Binding-site contacts:
Ligand atom C contacts residue ASP243 of chain 42.B at 3.5 Å.
Ligand atom O contacts residue GLU39 of chain 42.B at 3.0 Å (salt-bridge).
Ligand atom C contacts residue ARG29 of chain 42.B at 3.9 Å.
Ligand atom CD1 contacts residue ARG35 of chain 42.B at 4.0 Å.
Ligand atom CD1 contacts residue ARG36 of chain 42.B at 3.6 Å.
Ligand atom CG1 contacts residue ARG36 of chain 42.B at 4.0 Å.
Ligand atom CD contacts residue GLU39 of chain 42.B at 3.2 Å.
Ligand atom OE1 contacts residue GLU39 of chain 42.B at 3.1 Å (salt-bridge).
Ligand atom OE1 contacts residue ARG36 of chain 42.B at 2.9 Å (salt-bridge).
Ligand atom CG contacts residue ARG36 of chain 42.B at 3.8 Å.
Ligand atom CA contacts residue ASP243 of chain 42.B at 3.6 Å.
Ligand atom CA contacts residue ASP243 of chain 42.B at 3.5 Å.
Ligand atom O contacts residue ILE25 of chain 42.B at 3.8 Å.
Ligand atom CD1 contacts residue LEU40 of chain 42.B at 3.6 Å (hydrophobic).
Ligand atom N contacts residue PRO43 of chain 42.B at 4.0 Å.
Ligand atom N contacts residue ASP243 of chain 42.B at 2.6 Å (salt-bridge).
Ligand atom CG2 contacts residue ARG36 of chain 42.B at 4.1 Å.
Ligand atom CD2 contacts residue LEU40 of chain 42.B at 4.1 Å (hydrophobic).
Ligand atom C contacts residue ARG35 of chain 42.B at 3.9 Å.
Ligand atom N contacts residue ASP243 of chain 42.B at 3.2 Å (salt-bridge).
Ligand atom O contacts residue ARG35 of chain 42.B at 4.0 Å.
Ligand atom O contacts residue ARG29 of chain 42.B at 3.2 Å (salt-bridge).
Ligand atom CG2 contacts residue PRO43 of chain 42.B at 3.8 Å (hydrophobic).
Ligand atom C contacts residue ASP243 of chain 42.B at 3.8 Å.
Ligand atom C contacts residue GLU39 of chain 42.B at 3.6 Å.
Ligand atom CB contacts residue ARG36 of chain 42.B at 3.4 Å.
Ligand atom OE1 contacts residue PHE37 of chain 42.B at 3.7 Å.
Ligand atom CD contacts residue ARG36 of chain 42.B at 3.7 Å.
Ligand atom CD1 contacts residue ARG29 of chain 42.B at 3.5 Å.
Ligand atom CB contacts residue ASP243 of chain 42.B at 4.0 Å.
Ligand atom N contacts residue ARG35 of chain 42.B at 4.0 Å.
Ligand atom O contacts residue ARG35 of chain 42.B at 2.7 Å (salt-bridge).
Ligand atom CG1 contacts residue ASP243 of chain 42.B at 3.2 Å.
Ligand atom CA contacts residue ARG29 of chain 42.B at 4.1 Å.
Ligand atom NE2 contacts residue GLU39 of chain 42.B at 2.9 Å (salt-bridge).
Ligand atom N contacts residue ARG29 of chain 42.B at 4.2 Å.
Ligand atom CG2 contacts residue ARG35 of chain 42.B at 3.4 Å.
Ligand atom O contacts residue ASP243 of chain 42.B at 4.1 Å.
Ligand atom O contacts residue PRO43 of chain 42.B at 3.8 Å.
Ligand atom CA contacts residue ARG29 of chain 42.B at 3.8 Å.

Sequence of chain 42.B:
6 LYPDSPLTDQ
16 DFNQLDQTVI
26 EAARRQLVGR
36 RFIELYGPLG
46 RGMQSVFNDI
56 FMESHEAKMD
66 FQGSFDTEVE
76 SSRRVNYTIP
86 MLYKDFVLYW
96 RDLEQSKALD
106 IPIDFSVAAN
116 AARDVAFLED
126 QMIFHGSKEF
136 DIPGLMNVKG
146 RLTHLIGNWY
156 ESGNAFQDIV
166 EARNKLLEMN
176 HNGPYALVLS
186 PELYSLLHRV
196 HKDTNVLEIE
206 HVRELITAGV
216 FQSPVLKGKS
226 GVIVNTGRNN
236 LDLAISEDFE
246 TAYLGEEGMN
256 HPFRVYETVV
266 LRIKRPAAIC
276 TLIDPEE

The protein below binds the small molecule below.
Small molecule (SMILES): CC[C@H](C)[C@H](NC(=O)[C@H](CC(C)C)NC(=O)[C@H](CO)NC(=O)CNC(=O)[C@@H](NC(=O)[C@@H](N)[C@@H](C)O)C(C)C)C(=O)N[C@H](C=O)CCC(N)=O